Binding-site contacts:
Ligand atom C1 contacts residue ASN512 of chain 1.B at 1.4 Å.
Ligand atom C5 contacts residue ASN512 of chain 1.B at 3.6 Å.
Ligand atom C2 contacts residue ASN512 of chain 1.B at 2.5 Å.
Ligand atom N2 contacts residue ASN512 of chain 1.B at 2.8 Å (h-bond).
Ligand atom C3 contacts residue ASN512 of chain 1.B at 3.8 Å.
Ligand atom C5 contacts residue SER514 of chain 1.B at 3.9 Å.
Ligand atom O5 contacts residue SER514 of chain 1.B at 4.0 Å.
Ligand atom C4 contacts residue ASN512 of chain 1.B at 4.2 Å.
Ligand atom C1 contacts residue SER514 of chain 1.B at 3.5 Å.
Ligand atom O7 contacts residue ASN512 of chain 1.B at 4.4 Å.
Ligand atom C7 contacts residue ASN512 of chain 1.B at 3.8 Å.
Ligand atom C2 contacts residue SER514 of chain 1.B at 4.5 Å.
Ligand atom C3 contacts residue SER514 of chain 1.B at 4.5 Å.
Ligand atom O5 contacts residue ASN512 of chain 1.B at 2.4 Å (h-bond).

Sequence of chain 1.B:
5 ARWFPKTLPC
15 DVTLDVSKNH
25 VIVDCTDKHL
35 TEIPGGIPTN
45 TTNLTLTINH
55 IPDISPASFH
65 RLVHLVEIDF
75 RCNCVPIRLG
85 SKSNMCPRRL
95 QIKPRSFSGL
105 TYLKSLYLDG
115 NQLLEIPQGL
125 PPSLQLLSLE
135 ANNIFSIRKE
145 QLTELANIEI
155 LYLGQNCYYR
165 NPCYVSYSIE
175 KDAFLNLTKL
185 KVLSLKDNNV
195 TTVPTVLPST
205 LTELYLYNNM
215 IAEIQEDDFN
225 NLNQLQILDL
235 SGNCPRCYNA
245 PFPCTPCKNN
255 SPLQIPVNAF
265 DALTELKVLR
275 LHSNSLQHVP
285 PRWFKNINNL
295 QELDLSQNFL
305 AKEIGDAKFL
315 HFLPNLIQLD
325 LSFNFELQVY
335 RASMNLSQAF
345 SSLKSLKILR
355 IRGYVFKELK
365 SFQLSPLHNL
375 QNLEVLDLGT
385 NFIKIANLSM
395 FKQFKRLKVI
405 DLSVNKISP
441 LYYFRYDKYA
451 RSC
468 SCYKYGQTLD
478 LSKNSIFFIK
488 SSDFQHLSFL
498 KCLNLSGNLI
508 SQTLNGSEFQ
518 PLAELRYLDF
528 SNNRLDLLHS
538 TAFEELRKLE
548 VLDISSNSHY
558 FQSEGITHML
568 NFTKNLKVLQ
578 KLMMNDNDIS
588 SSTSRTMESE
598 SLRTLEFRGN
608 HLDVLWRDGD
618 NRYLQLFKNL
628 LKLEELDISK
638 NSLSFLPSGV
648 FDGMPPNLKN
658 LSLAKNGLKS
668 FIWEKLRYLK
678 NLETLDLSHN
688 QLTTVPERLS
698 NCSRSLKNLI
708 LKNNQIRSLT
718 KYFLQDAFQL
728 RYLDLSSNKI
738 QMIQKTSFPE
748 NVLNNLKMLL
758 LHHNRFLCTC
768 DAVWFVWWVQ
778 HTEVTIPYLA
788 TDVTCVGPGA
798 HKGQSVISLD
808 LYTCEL

The protein below binds the small molecule below.
Small molecule (SMILES): CC(=O)N[C@@H]1[C@@H](O)[C@H](O)[C@@H](CO)O[C@H]1O